Binding-site contacts:
Ligand atom O1B contacts residue SER414 of chain 1.A at 3.6 Å.
Ligand atom PG contacts residue ARG482 of chain 1.A at 3.7 Å.
Ligand atom O2A contacts residue CA1 of chain 1.F at 2.4 Å.
Ligand atom PG contacts residue SER414 of chain 1.A at 3.7 Å.
Ligand atom O3G contacts residue ARG482 of chain 1.A at 2.8 Å (salt-bridge).
Ligand atom O3' contacts residue LEU415 of chain 1.A at 3.3 Å (h-bond).
Ligand atom O2B contacts residue CA1 of chain 1.E at 2.3 Å.
Ligand atom O4' contacts residue THR622 of chain 1.A at 3.7 Å.
Ligand atom C2' contacts residue ASN564 of chain 1.A at 3.7 Å.
Ligand atom O2B contacts residue LEU412 of chain 1.A at 3.2 Å (h-bond).
Ligand atom O1B contacts residue ASN564 of chain 1.A at 3.3 Å (h-bond).
Ligand atom O2A contacts residue ASP623 of chain 1.A at 2.8 Å (salt-bridge).
Ligand atom PB contacts residue SER414 of chain 1.A at 3.7 Å.
Ligand atom O1G contacts residue ASP411 of chain 1.A at 3.1 Å (salt-bridge).
Ligand atom O3' contacts residue TYR416 of chain 1.A at 2.8 Å (h-bond).
Ligand atom O2B contacts residue LEU415 of chain 1.A at 3.1 Å (h-bond).
Ligand atom C3' contacts residue ASN564 of chain 1.A at 3.7 Å.
Ligand atom O1G contacts residue CA1 of chain 1.E at 2.2 Å.
Ligand atom O3A contacts residue CA1 of chain 1.E at 3.7 Å.
Ligand atom O1G contacts residue LEU412 of chain 1.A at 3.6 Å (h-bond).
Ligand atom O3B contacts residue CA1 of chain 1.E at 3.8 Å.
Ligand atom PG contacts residue CA1 of chain 1.E at 3.5 Å.
Ligand atom O2B contacts residue ASP623 of chain 1.A at 3.0 Å (salt-bridge).
Ligand atom C4' contacts residue THR622 of chain 1.A at 3.8 Å.
Ligand atom O2B contacts residue SER414 of chain 1.A at 3.4 Å (h-bond).
Ligand atom O2G contacts residue ARG482 of chain 1.A at 2.9 Å (salt-bridge).
Ligand atom O1A contacts residue LYS560 of chain 1.A at 3.1 Å (salt-bridge).
Ligand atom C5' contacts residue ASP623 of chain 1.A at 3.5 Å.
Ligand atom PB contacts residue CA1 of chain 1.E at 3.4 Å.
Ligand atom PA contacts residue LYS560 of chain 1.A at 3.8 Å.
Ligand atom PB contacts residue LEU415 of chain 1.A at 3.8 Å.
Ligand atom O1B contacts residue LEU415 of chain 1.A at 3.6 Å.
Ligand atom O3G contacts residue LYS560 of chain 1.A at 3.2 Å (salt-bridge).
Ligand atom O3B contacts residue LYS560 of chain 1.A at 3.6 Å.
Ligand atom C2' contacts residue TYR416 of chain 1.A at 3.5 Å (hydrophobic).
Ligand atom O3' contacts residue ASN564 of chain 1.A at 3.5 Å (h-bond).
Ligand atom O2G contacts residue SER414 of chain 1.A at 2.9 Å (h-bond).
Ligand atom O2A contacts residue CA1 of chain 1.E at 3.0 Å.
Ligand atom O3A contacts residue LYS560 of chain 1.A at 3.0 Å (salt-bridge).
Ligand atom O3B contacts residue SER414 of chain 1.A at 3.5 Å (h-bond).

Sequence of chain 1.A:
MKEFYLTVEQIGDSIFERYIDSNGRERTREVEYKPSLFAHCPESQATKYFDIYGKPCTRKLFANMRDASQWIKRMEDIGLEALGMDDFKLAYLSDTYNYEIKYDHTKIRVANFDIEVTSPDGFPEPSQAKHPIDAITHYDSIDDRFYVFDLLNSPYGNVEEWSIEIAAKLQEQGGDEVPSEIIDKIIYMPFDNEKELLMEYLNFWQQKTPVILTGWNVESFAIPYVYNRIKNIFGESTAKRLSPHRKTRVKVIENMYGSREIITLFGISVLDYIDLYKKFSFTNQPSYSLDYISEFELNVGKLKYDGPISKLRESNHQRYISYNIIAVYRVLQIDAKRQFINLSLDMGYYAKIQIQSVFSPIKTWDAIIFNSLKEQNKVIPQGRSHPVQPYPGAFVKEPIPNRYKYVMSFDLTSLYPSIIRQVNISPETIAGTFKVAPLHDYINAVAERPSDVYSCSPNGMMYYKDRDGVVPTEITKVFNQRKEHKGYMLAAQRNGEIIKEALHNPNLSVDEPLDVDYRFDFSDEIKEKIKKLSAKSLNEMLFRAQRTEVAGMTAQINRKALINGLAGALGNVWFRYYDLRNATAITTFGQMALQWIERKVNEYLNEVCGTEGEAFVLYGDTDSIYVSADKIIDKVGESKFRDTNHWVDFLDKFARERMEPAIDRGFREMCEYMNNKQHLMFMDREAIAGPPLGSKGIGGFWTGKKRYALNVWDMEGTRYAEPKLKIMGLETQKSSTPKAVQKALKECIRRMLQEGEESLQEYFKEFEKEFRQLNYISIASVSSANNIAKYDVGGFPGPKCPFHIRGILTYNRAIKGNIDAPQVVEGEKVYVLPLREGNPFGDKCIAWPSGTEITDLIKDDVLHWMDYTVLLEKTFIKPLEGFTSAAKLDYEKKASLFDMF

This protein binds this small molecule.
Small molecule (SMILES): Nc1ncnc2c1ncn2[C@H]1C[C@H](O)[C@@H](CO[P](=O)(O)O[P](=O)(O)OP(=O)(O)O)O1